This small molecule binds to this protein.
Small molecule (SMILES): Nc1ncnc2c1ncn2[C@@H]1O[C@H](CO[P](=O)(O)O[C@H]2[C@@H](O)[C@H](n3cnc4c(N)ncnc43)O[C@@H]2CO[P](=O)(O)O[C@H]2[C@@H](O)[C@H](n3cnc4c(N)ncnc43)O[C@@H]2CO)[C@@H](O)[C@H]1O

Sequence of chain 11.B:
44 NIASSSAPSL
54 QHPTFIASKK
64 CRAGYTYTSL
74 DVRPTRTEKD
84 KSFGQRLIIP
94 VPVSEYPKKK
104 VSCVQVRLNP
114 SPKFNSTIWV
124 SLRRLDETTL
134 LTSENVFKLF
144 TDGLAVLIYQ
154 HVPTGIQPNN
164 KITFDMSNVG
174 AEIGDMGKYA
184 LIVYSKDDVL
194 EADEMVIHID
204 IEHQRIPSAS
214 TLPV

Sequence of chain 15.C:
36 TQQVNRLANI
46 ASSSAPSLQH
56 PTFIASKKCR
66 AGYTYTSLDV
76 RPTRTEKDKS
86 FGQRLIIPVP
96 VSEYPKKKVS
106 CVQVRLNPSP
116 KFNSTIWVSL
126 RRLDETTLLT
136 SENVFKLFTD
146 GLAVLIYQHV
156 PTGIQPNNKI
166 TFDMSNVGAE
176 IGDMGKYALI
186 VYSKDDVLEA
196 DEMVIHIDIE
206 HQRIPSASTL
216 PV

Binding-site contacts:
Ligand atom OP2 contacts residue ARG208 of chain 15.C at 4.4 Å.
Ligand atom O2' contacts residue GLY67 of chain 11.B at 3.3 Å (h-bond).
Ligand atom O2' contacts residue ARG65 of chain 11.B at 4.3 Å.
Ligand atom O5' contacts residue ARG208 of chain 15.C at 4.0 Å.
Ligand atom O2' contacts residue ARG208 of chain 11.B at 4.1 Å.
Ligand atom OP1 contacts residue ARG208 of chain 11.B at 4.1 Å.
Ligand atom C1' contacts residue GLY67 of chain 11.B at 4.4 Å.
Ligand atom P contacts residue ARG208 of chain 15.C at 4.5 Å.
Ligand atom N3 contacts residue ARG65 of chain 11.B at 4.1 Å.
Ligand atom OP1 contacts residue SER211 of chain 11.B at 4.3 Å.
Ligand atom O2' contacts residue ALA66 of chain 11.B at 3.6 Å.
Ligand atom OP1 contacts residue ARG208 of chain 15.C at 4.1 Å.